The protein below binds the small molecule below.
Small molecule (SMILES): CC(=O)N[C@H]1[C@H](O[C@H]2[C@H](O)[C@@H](NC(C)=O)CO[C@@H]2CO)O[C@H](CO)[C@@H](O)[C@@H]1O

Sequence of chain 1.A:
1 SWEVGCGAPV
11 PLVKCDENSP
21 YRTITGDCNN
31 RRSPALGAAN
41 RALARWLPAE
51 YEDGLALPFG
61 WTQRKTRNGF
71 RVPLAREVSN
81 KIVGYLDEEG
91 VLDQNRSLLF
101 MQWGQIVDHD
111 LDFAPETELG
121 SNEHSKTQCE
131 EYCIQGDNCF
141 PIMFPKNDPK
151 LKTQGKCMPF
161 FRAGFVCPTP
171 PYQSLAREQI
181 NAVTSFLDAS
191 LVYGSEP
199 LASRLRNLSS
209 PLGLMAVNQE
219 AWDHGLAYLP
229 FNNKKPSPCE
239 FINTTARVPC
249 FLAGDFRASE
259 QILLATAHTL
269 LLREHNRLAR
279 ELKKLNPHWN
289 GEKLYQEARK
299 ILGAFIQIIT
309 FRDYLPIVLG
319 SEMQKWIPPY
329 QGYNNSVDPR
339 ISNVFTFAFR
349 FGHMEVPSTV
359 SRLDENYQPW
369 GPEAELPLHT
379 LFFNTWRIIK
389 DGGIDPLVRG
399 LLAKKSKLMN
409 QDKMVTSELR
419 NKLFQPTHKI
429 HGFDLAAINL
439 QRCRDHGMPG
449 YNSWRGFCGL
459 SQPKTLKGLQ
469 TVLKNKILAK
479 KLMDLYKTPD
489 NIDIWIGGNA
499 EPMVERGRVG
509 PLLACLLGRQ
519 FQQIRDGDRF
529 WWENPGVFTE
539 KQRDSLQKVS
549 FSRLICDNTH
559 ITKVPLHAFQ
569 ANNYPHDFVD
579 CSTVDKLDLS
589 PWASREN

Binding-site contacts:
Ligand atom C3 contacts residue ASN205 of chain 1.A at 3.8 Å.
Ligand atom C2 contacts residue GLN217 of chain 1.A at 3.9 Å.
Ligand atom C2 contacts residue ASN205 of chain 1.A at 2.4 Å.
Ligand atom C4 contacts residue ASN205 of chain 1.A at 4.2 Å.
Ligand atom C5 contacts residue SER208 of chain 1.A at 3.8 Å.
Ligand atom O6 contacts residue LEU212 of chain 1.A at 4.0 Å.
Ligand atom O7 contacts residue VAL215 of chain 1.A at 3.0 Å (h-bond).
Ligand atom O5 contacts residue SER208 of chain 1.A at 3.3 Å (h-bond).
Ligand atom C3 contacts residue GLN217 of chain 1.A at 4.0 Å.
Ligand atom O5 contacts residue LEU212 of chain 1.A at 4.5 Å.
Ligand atom C8 contacts residue ALA214 of chain 1.A at 4.3 Å (hydrophobic).
Ligand atom C1 contacts residue SER208 of chain 1.A at 3.7 Å.
Ligand atom C8 contacts residue GLN217 of chain 1.A at 3.4 Å.
Ligand atom C1 contacts residue ASN205 of chain 1.A at 1.4 Å.
Ligand atom N2 contacts residue GLN217 of chain 1.A at 3.5 Å (h-bond).
Ligand atom C8 contacts residue VAL215 of chain 1.A at 4.2 Å (hydrophobic).
Ligand atom O3 contacts residue GLN217 of chain 1.A at 3.0 Å (h-bond).
Ligand atom N2 contacts residue ASN205 of chain 1.A at 2.9 Å (h-bond).
Ligand atom O7 contacts residue ALA214 of chain 1.A at 3.7 Å.
Ligand atom C6 contacts residue LEU210 of chain 1.A at 4.0 Å (hydrophobic).
Ligand atom C5 contacts residue ASN205 of chain 1.A at 3.6 Å.
Ligand atom C7 contacts residue VAL215 of chain 1.A at 4.0 Å (hydrophobic).
Ligand atom O6 contacts residue LEU210 of chain 1.A at 3.6 Å.
Ligand atom O5 contacts residue ASN205 of chain 1.A at 2.4 Å (h-bond).
Ligand atom C6 contacts residue SER208 of chain 1.A at 4.0 Å.
Ligand atom C7 contacts residue GLN217 of chain 1.A at 2.9 Å.
Ligand atom O7 contacts residue GLN217 of chain 1.A at 2.8 Å (h-bond).
Ligand atom C7 contacts residue ALA214 of chain 1.A at 4.4 Å (hydrophobic).
Ligand atom O6 contacts residue GLN217 of chain 1.A at 3.8 Å.
Ligand atom O7 contacts residue ASN205 of chain 1.A at 3.5 Å (h-bond).
Ligand atom C7 contacts residue ASN205 of chain 1.A at 3.4 Å.
Ligand atom C6 contacts residue TRP220 of chain 1.A at 4.1 Å (hydrophobic).